Binding-site contacts:
Ligand atom C1 contacts residue ILE211 of chain 5.E at 4.2 Å (hydrophobic).
Ligand atom N2 contacts residue ASN212 of chain 5.E at 2.9 Å (h-bond).
Ligand atom C7 contacts residue ASN212 of chain 5.E at 3.9 Å.
Ligand atom C1 contacts residue ASN212 of chain 5.E at 1.4 Å.
Ligand atom C4 contacts residue ASN212 of chain 5.E at 4.2 Å.
Ligand atom C3 contacts residue ASN212 of chain 5.E at 3.8 Å.
Ligand atom O7 contacts residue ASN212 of chain 5.E at 4.5 Å.
Ligand atom N2 contacts residue ILE211 of chain 5.E at 4.3 Å.
Ligand atom O5 contacts residue ASN212 of chain 5.E at 2.4 Å (h-bond).
Ligand atom C2 contacts residue ASN212 of chain 5.E at 2.4 Å.
Ligand atom C5 contacts residue ASN212 of chain 5.E at 3.7 Å.

Sequence of chain 5.E:
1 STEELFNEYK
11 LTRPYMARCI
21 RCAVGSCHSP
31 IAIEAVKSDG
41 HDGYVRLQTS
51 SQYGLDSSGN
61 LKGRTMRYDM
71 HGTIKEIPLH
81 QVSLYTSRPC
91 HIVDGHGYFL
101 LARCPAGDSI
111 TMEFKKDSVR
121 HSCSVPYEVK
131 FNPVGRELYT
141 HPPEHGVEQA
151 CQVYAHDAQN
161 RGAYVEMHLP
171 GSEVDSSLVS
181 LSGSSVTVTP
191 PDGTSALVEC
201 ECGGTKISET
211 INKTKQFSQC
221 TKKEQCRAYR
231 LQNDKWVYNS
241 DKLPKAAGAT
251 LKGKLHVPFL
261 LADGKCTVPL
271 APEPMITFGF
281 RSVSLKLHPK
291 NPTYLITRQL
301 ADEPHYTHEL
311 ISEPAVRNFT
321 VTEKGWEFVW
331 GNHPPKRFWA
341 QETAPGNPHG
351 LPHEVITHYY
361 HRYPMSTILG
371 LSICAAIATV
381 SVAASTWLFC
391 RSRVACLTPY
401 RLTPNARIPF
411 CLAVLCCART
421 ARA

A protein and the small-molecule ligand that binds it are described below.
Small molecule (SMILES): CC(=O)N[C@@H]1[C@@H](O)[C@H](O)[C@@H](CO)O[C@H]1O